Sequence of chain 1.BA:
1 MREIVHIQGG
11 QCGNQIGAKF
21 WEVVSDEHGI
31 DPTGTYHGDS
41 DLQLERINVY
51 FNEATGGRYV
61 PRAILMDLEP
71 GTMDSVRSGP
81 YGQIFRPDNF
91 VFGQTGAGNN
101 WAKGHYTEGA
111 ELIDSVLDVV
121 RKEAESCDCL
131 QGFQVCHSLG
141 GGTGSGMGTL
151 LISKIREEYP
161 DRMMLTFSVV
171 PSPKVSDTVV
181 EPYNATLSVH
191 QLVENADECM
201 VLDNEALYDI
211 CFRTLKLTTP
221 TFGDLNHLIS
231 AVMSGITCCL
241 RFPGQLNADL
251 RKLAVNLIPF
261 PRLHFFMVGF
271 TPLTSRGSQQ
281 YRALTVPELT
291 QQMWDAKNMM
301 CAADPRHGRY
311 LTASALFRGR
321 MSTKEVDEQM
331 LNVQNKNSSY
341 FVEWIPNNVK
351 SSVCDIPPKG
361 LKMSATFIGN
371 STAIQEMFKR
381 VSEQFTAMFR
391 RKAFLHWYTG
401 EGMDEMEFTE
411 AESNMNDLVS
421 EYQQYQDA

This protein binds this small molecule.
Small molecule (SMILES): CC(=O)O[C@H]1C(=O)[C@@]2(C)[C@H]([C@H](OC(=O)c3ccccc3)[C@]3(O)C[C@H](OC(=O)[C@H](O)[C@@H](NC(=O)c4ccccc4)c4ccccc4)C(C)=C1C3(C)C)[C@]1(OC(C)=O)CO[C@@H]1C[C@@H]2O

Binding-site contacts:
Ligand atom O07 contacts residue GLN279 of chain 1.BA at 3.9 Å.
Ligand atom C40 contacts residue VAL23 of chain 1.BA at 3.9 Å (hydrophobic).
Ligand atom C09 contacts residue LEU215 of chain 1.BA at 3.9 Å (hydrophobic).
Ligand atom C08 contacts residue HIS227 of chain 1.BA at 3.2 Å.
Ligand atom O05 contacts residue LEU361 of chain 1.BA at 3.2 Å.
Ligand atom C07 contacts residue HIS227 of chain 1.BA at 3.4 Å.
Ligand atom O07 contacts residue LEU361 of chain 1.BA at 3.9 Å.
Ligand atom C32 contacts residue VAL23 of chain 1.BA at 3.5 Å (hydrophobic).
Ligand atom C07 contacts residue LEU228 of chain 1.BA at 3.5 Å (hydrophobic).
Ligand atom C06 contacts residue LEU215 of chain 1.BA at 3.5 Å (hydrophobic).
Ligand atom C44 contacts residue GLY360 of chain 1.BA at 3.5 Å.
Ligand atom C16 contacts residue THR274 of chain 1.BA at 3.7 Å.
Ligand atom C42 contacts residue VAL23 of chain 1.BA at 3.7 Å (hydrophobic).
Ligand atom O14 contacts residue VAL23 of chain 1.BA at 3.9 Å.
Ligand atom O13 contacts residue GLY360 of chain 1.BA at 3.4 Å (h-bond).
Ligand atom O06 contacts residue THR274 of chain 1.BA at 3.3 Å (h-bond).
Ligand atom C07 contacts residue LEU215 of chain 1.BA at 3.6 Å (hydrophobic).
Ligand atom C40 contacts residue SER234 of chain 1.BA at 3.1 Å.
Ligand atom C44 contacts residue LEU361 of chain 1.BA at 3.7 Å (hydrophobic).
Ligand atom O14 contacts residue HIS227 of chain 1.BA at 3.1 Å (h-bond).
Ligand atom C30 contacts residue HIS227 of chain 1.BA at 3.9 Å.
Ligand atom C33 contacts residue VAL23 of chain 1.BA at 4.0 Å (hydrophobic).
Ligand atom O06 contacts residue LEU273 of chain 1.BA at 3.6 Å.
Ligand atom C05 contacts residue LEU215 of chain 1.BA at 3.6 Å (hydrophobic).
Ligand atom C33 contacts residue GLU22 of chain 1.BA at 4.1 Å.
Ligand atom C47 contacts residue ARG276 of chain 1.BA at 3.4 Å.
Ligand atom O13 contacts residue LYS359 of chain 1.BA at 2.9 Å (salt-bridge).
Ligand atom C19 contacts residue THR274 of chain 1.BA at 3.4 Å.
Ligand atom C09 contacts residue HIS227 of chain 1.BA at 3.7 Å.
Ligand atom C04 contacts residue LEU215 of chain 1.BA at 3.8 Å (hydrophobic).
Ligand atom C08 contacts residue LEU228 of chain 1.BA at 3.7 Å (hydrophobic).
Ligand atom O12 contacts residue GLY360 of chain 1.BA at 4.0 Å.
Ligand atom O13 contacts residue PRO358 of chain 1.BA at 3.7 Å.
Ligand atom C39 contacts residue ALA231 of chain 1.BA at 4.0 Å (hydrophobic).
Ligand atom C17 contacts residue LEU361 of chain 1.BA at 3.6 Å (hydrophobic).
Ligand atom C41 contacts residue VAL23 of chain 1.BA at 3.5 Å (hydrophobic).
Ligand atom C14 contacts residue THR274 of chain 1.BA at 3.6 Å.
Ligand atom C39 contacts residue SER234 of chain 1.BA at 3.3 Å.
Ligand atom C14 contacts residue LEU215 of chain 1.BA at 3.9 Å (hydrophobic).
Ligand atom C08 contacts residue LEU215 of chain 1.BA at 3.8 Å (hydrophobic).